Sequence of chain 1.A:
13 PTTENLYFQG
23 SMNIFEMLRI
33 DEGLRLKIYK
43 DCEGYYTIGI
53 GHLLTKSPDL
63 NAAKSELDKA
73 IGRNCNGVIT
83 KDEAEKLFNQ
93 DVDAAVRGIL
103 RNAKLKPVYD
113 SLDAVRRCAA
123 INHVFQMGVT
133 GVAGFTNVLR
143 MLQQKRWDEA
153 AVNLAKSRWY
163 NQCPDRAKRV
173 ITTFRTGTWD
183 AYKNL

Binding-site contacts:
Ligand atom FAA contacts residue LEU107 of chain 1.A at 4.0 Å.
Ligand atom FAB contacts residue TYR111 of chain 1.A at 4.0 Å.
Ligand atom FAC contacts residue LEU114 of chain 1.A at 3.6 Å.
Ligand atom FAB contacts residue LEU141 of chain 1.A at 3.6 Å.
Ligand atom NAF contacts residue LEU141 of chain 1.A at 3.4 Å.
Ligand atom CAD contacts residue LEU144 of chain 1.A at 3.5 Å (hydrophobic).
Ligand atom CAI contacts residue ALA122 of chain 1.A at 3.7 Å (hydrophobic).
Ligand atom CAD contacts residue PHE176 of chain 1.A at 3.6 Å (hydrophobic).
Ligand atom FAA contacts residue ALA122 of chain 1.A at 3.6 Å.
Ligand atom CAI contacts residue TYR111 of chain 1.A at 4.3 Å (hydrophobic).
Ligand atom CAD contacts residue VAL134 of chain 1.A at 4.2 Å (hydrophobic).
Ligand atom FAC contacts residue ALA122 of chain 1.A at 3.3 Å.
Ligand atom CAE contacts residue VAL126 of chain 1.A at 4.4 Å (hydrophobic).
Ligand atom FAA contacts residue ILE101 of chain 1.A at 3.6 Å.
Ligand atom NAF contacts residue PHE176 of chain 1.A at 4.3 Å.
Ligand atom NAG contacts residue VAL134 of chain 1.A at 3.5 Å.
Ligand atom CAH contacts residue LEU141 of chain 1.A at 4.0 Å (hydrophobic).
Ligand atom CAD contacts residue HIS125 of chain 1.A at 3.7 Å.
Ligand atom CAH contacts residue ALA122 of chain 1.A at 3.6 Å (hydrophobic).
Ligand atom FAC contacts residue LEU107 of chain 1.A at 4.2 Å.
Ligand atom CAD contacts residue LEU141 of chain 1.A at 3.9 Å (hydrophobic).
Ligand atom CAE contacts residue PHE176 of chain 1.A at 4.3 Å (hydrophobic).
Ligand atom CAH contacts residue VAL134 of chain 1.A at 4.1 Å (hydrophobic).
Ligand atom FAC contacts residue VAL110 of chain 1.A at 3.7 Å.
Ligand atom NAF contacts residue LEU144 of chain 1.A at 3.5 Å.
Ligand atom CAE contacts residue HIS125 of chain 1.A at 3.8 Å.
Ligand atom FAC contacts residue TYR111 of chain 1.A at 3.4 Å.
Ligand atom NAG contacts residue HIS125 of chain 1.A at 2.9 Å (h-bond).
Ligand atom FAA contacts residue TYR111 of chain 1.A at 4.1 Å.
Ligand atom NAF contacts residue ALA122 of chain 1.A at 4.4 Å.
Ligand atom NAF contacts residue VAL110 of chain 1.A at 4.0 Å.
Ligand atom FAB contacts residue VAL110 of chain 1.A at 3.4 Å.
Ligand atom FAB contacts residue LEU107 of chain 1.A at 3.3 Å.
Ligand atom CAI contacts residue VAL110 of chain 1.A at 4.1 Å (hydrophobic).
Ligand atom NAG contacts residue PHE176 of chain 1.A at 3.6 Å.
Ligand atom CAI contacts residue LEU141 of chain 1.A at 4.4 Å (hydrophobic).
Ligand atom CAI contacts residue LEU107 of chain 1.A at 4.1 Å (hydrophobic).
Ligand atom CAE contacts residue ALA122 of chain 1.A at 3.6 Å (hydrophobic).
Ligand atom NAG contacts residue ALA122 of chain 1.A at 4.1 Å.
Ligand atom CAE contacts residue VAL134 of chain 1.A at 3.4 Å (hydrophobic).

This small molecule binds to this protein.
Small molecule (SMILES): FC(F)(F)c1cnc[nH]1